The small molecule below binds the protein below.
Small molecule (SMILES): CC(=O)N[C@H]1[C@H](O[C@H]2[C@H](O)[C@@H](NC(C)=O)CO[C@@H]2CO)O[C@H](CO)[C@@H](O[C@@H]2O[C@H](CO[C@H]3O[C@H](CO[C@H]4O[C@H](CO)[C@@H](O)[C@H](O)[C@@H]4O)[C@@H](O)[C@H](O[C@H]4O[C@H](CO)[C@@H](O)[C@H](O)[C@@H]4O[C@H]4O[C@H](CO)[C@@H](O)[C@H](O)[C@@H]4O)[C@@H]3O)[C@@H](O)[C@H](O[C@H]3O[C@H](CO)[C@@H](O)[C@H](O)[C@@H]3O[C@H]3O[C@H](CO)[C@@H](O)[C@H](O)[C@@H]3O)[C@@H]2O)[C@@H]1O

Sequence of chain 1.Q:
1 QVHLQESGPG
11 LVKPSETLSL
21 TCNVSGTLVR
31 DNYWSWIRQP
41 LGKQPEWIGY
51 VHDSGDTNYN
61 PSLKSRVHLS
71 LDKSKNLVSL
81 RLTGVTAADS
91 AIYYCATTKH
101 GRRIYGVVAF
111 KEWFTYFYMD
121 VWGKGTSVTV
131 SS

Sequence of chain 1.V:
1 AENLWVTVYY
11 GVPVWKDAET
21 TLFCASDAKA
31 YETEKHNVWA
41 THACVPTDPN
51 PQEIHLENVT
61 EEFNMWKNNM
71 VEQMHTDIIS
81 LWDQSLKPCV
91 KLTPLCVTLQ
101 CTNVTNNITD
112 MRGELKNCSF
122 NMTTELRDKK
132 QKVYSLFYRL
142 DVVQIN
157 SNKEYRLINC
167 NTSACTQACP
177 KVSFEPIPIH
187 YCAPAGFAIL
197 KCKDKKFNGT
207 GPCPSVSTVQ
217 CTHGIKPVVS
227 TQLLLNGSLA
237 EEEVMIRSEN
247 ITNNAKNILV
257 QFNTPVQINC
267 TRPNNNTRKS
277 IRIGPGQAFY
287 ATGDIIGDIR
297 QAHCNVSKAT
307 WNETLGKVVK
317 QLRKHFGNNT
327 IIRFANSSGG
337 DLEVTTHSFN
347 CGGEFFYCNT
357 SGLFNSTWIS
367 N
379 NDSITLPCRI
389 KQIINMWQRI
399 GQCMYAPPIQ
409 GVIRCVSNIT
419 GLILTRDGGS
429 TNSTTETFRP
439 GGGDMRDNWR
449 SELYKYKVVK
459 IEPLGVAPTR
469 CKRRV

Binding-site contacts:
Ligand atom O6 contacts residue SER62 of chain 1.R at 3.9 Å.
Ligand atom O6 contacts residue SER381 of chain 1.V at 3.3 Å (h-bond).
Ligand atom C2 contacts residue GLY106 of chain 1.Q at 3.3 Å.
Ligand atom C1 contacts residue ARG103 of chain 1.Q at 3.9 Å.
Ligand atom C3 contacts residue ILE104 of chain 1.Q at 3.7 Å (hydrophobic).
Ligand atom O4 contacts residue VAL107 of chain 1.Q at 4.0 Å.
Ligand atom C6 contacts residue ARG103 of chain 1.Q at 3.9 Å.
Ligand atom C5 contacts residue ARG103 of chain 1.Q at 3.6 Å.
Ligand atom C3 contacts residue HIS299 of chain 1.V at 3.6 Å.
Ligand atom N2 contacts residue ASN301 of chain 1.V at 2.4 Å (h-bond).
Ligand atom N2 contacts residue HIS299 of chain 1.V at 3.1 Å (h-bond).
Ligand atom C7 contacts residue ASN301 of chain 1.V at 3.3 Å.
Ligand atom O5 contacts residue ARG103 of chain 1.Q at 3.5 Å (salt-bridge).
Ligand atom N2 contacts residue GLY106 of chain 1.Q at 3.8 Å.
Ligand atom C8 contacts residue THR267 of chain 1.V at 3.8 Å.
Ligand atom C5 contacts residue ILE104 of chain 1.Q at 3.3 Å (hydrophobic).
Ligand atom O5 contacts residue ASN301 of chain 1.V at 2.7 Å (h-bond).
Ligand atom O3 contacts residue GLY106 of chain 1.Q at 3.1 Å (h-bond).
Ligand atom O4 contacts residue SER62 of chain 1.R at 3.9 Å.
Ligand atom C6 contacts residue ASN44 of chain 1.R at 3.8 Å.
Ligand atom C4 contacts residue SER62 of chain 1.R at 3.7 Å.
Ligand atom C1 contacts residue ASN301 of chain 1.V at 1.4 Å.
Ligand atom C3 contacts residue GLY106 of chain 1.Q at 3.6 Å.
Ligand atom O4 contacts residue GLY61 of chain 1.R at 3.2 Å (h-bond).
Ligand atom C5 contacts residue ASN301 of chain 1.V at 3.8 Å.
Ligand atom O4 contacts residue ILE104 of chain 1.Q at 3.1 Å (h-bond).
Ligand atom C2 contacts residue HIS299 of chain 1.V at 3.8 Å.
Ligand atom O4 contacts residue ASN45 of chain 1.R at 2.6 Å (h-bond).
Ligand atom O6 contacts residue ARG296 of chain 1.V at 3.4 Å (salt-bridge).
Ligand atom C8 contacts residue ARG412 of chain 1.V at 3.8 Å.
Ligand atom O5 contacts residue SER381 of chain 1.V at 3.7 Å.
Ligand atom O6 contacts residue ASN44 of chain 1.R at 2.7 Å (h-bond).
Ligand atom O3 contacts residue PRO60 of chain 1.R at 3.4 Å.
Ligand atom C2 contacts residue ASN301 of chain 1.V at 2.3 Å.
Ligand atom C4 contacts residue ASN45 of chain 1.R at 3.9 Å.
Ligand atom C4 contacts residue GLY106 of chain 1.Q at 3.9 Å.
Ligand atom C4 contacts residue ILE104 of chain 1.Q at 3.6 Å (hydrophobic).
Ligand atom C3 contacts residue ASN301 of chain 1.V at 3.5 Å.
Ligand atom O3 contacts residue ILE104 of chain 1.Q at 3.8 Å.
Ligand atom C6 contacts residue ILE104 of chain 1.Q at 3.7 Å (hydrophobic).

Sequence of chain 1.R:
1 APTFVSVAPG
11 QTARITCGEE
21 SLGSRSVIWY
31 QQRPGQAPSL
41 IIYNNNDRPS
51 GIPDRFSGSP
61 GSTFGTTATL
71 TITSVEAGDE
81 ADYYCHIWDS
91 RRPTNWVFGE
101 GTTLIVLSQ